The small molecule below binds the protein below.
Small molecule (SMILES): O=P(O)(O)OC[C@H]1O[C@](O)(COP(=O)(O)O)[C@@H](O)[C@@H]1O

Binding-site contacts:
Ligand atom O6P contacts residue SER353 of chain 1.E at 3.7 Å.
Ligand atom O4 contacts residue GLY434 of chain 1.E at 2.5 Å (h-bond).
Ligand atom O5P contacts residue THR350 of chain 1.E at 2.8 Å (h-bond).
Ligand atom O4 contacts residue THR438 of chain 1.E at 3.5 Å (h-bond).
Ligand atom P2 contacts residue SER435 of chain 1.E at 3.6 Å.
Ligand atom O3P contacts residue PRO433 of chain 1.E at 3.6 Å.
Ligand atom P1 contacts residue ARG405 of chain 1.E at 3.4 Å.
Ligand atom C5 contacts residue GLY434 of chain 1.E at 3.4 Å.
Ligand atom C4 contacts residue GLY434 of chain 1.E at 3.3 Å.
Ligand atom O2 contacts residue GLY430 of chain 1.E at 3.4 Å (h-bond).
Ligand atom O2 contacts residue LEU347 of chain 1.E at 3.5 Å.
Ligand atom O6P contacts residue SER435 of chain 1.E at 3.2 Å (h-bond).
Ligand atom O2P contacts residue GLY434 of chain 1.E at 2.9 Å (h-bond).
Ligand atom O3P contacts residue TRP398 of chain 1.E at 2.6 Å (h-bond).
Ligand atom O1P contacts residue ARG405 of chain 1.E at 2.3 Å (salt-bridge).
Ligand atom P2 contacts residue SER353 of chain 1.E at 3.6 Å.
Ligand atom O3 contacts residue ARG432 of chain 1.E at 2.9 Å (salt-bridge).
Ligand atom P2 contacts residue THR349 of chain 1.E at 3.6 Å.
Ligand atom O6P contacts residue GLY436 of chain 1.E at 2.9 Å (h-bond).
Ligand atom O4P contacts residue ARG352 of chain 1.E at 3.7 Å.
Ligand atom C6 contacts residue THR438 of chain 1.E at 3.3 Å.
Ligand atom O5P contacts residue THR348 of chain 1.E at 3.7 Å.
Ligand atom O5P contacts residue THR349 of chain 1.E at 3.2 Å (h-bond).
Ligand atom O5 contacts residue LEU347 of chain 1.E at 3.4 Å (h-bond).
Ligand atom O6 contacts residue THR348 of chain 1.E at 3.6 Å.
Ligand atom O1 contacts residue GLY434 of chain 1.E at 3.8 Å.
Ligand atom O3P contacts residue ARG405 of chain 1.E at 3.0 Å (salt-bridge).
Ligand atom O4P contacts residue THR348 of chain 1.E at 2.6 Å (h-bond).
Ligand atom O4P contacts residue SER353 of chain 1.E at 2.7 Å (h-bond).
Ligand atom O6 contacts residue THR349 of chain 1.E at 3.1 Å (h-bond).
Ligand atom C6 contacts residue SER353 of chain 1.E at 3.7 Å.
Ligand atom C3 contacts residue ARG432 of chain 1.E at 3.5 Å.
Ligand atom O4 contacts residue TYR437 of chain 1.E at 2.9 Å (h-bond).
Ligand atom C6 contacts residue LEU347 of chain 1.E at 3.5 Å (hydrophobic).
Ligand atom O5P contacts residue SER435 of chain 1.E at 2.9 Å (h-bond).
Ligand atom O3 contacts residue GLY430 of chain 1.E at 3.1 Å.
Ligand atom P2 contacts residue THR348 of chain 1.E at 3.5 Å.
Ligand atom O3 contacts residue TRP398 of chain 1.E at 3.6 Å.
Ligand atom O4 contacts residue GLY436 of chain 1.E at 3.8 Å.
Ligand atom C3 contacts residue GLY434 of chain 1.E at 3.4 Å.

Sequence of chain 1.E:
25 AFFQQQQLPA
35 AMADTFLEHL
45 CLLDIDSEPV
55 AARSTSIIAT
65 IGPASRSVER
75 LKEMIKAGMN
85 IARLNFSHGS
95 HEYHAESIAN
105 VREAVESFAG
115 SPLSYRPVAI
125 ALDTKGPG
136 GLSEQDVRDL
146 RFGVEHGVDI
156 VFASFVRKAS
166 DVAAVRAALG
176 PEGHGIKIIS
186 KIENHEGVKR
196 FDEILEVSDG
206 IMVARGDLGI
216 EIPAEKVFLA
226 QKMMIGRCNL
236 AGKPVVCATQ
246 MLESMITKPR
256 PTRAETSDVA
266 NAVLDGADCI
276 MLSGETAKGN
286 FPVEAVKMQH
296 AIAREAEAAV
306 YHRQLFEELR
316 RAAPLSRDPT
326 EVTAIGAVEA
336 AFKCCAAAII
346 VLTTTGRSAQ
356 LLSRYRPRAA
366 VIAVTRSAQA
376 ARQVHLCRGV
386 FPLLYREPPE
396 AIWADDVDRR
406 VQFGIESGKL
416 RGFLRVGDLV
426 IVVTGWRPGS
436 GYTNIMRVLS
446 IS